A protein and the small-molecule ligand that binds it are described below.
Small molecule (SMILES): Nc1ncnc2c1ncn2[C@@H]1O[C@H](CO[P](=O)(O)O[P](=O)(O)NP(=O)(O)O)[C@@H](O)[C@H]1O

Binding-site contacts:
Ligand atom O5' contacts residue MG1 of chain 1.K at 3.6 Å.
Ligand atom PA contacts residue MG1 of chain 1.J at 3.7 Å.
Ligand atom O1B contacts residue SER28 of chain 1.A at 3.4 Å (h-bond).
Ligand atom O1G contacts residue SER28 of chain 1.A at 3.1 Å (h-bond).
Ligand atom O1G contacts residue SER38 of chain 1.A at 2.9 Å (h-bond).
Ligand atom O1G contacts residue HIS35 of chain 1.A at 3.3 Å (h-bond).
Ligand atom N3 contacts residue GLN85 of chain 1.A at 3.0 Å (h-bond).
Ligand atom C5' contacts residue ASP41 of chain 1.A at 3.3 Å.
Ligand atom O2G contacts residue ASP39 of chain 1.A at 3.3 Å (salt-bridge).
Ligand atom PB contacts residue SER28 of chain 1.A at 3.7 Å.
Ligand atom O2A contacts residue ASP41 of chain 1.A at 3.5 Å (salt-bridge).
Ligand atom O2B contacts residue GLY27 of chain 1.A at 3.6 Å.
Ligand atom O3' contacts residue GLY27 of chain 1.A at 3.4 Å.
Ligand atom N6 contacts residue LYS8 of chain 1.H at 3.1 Å (salt-bridge).
Ligand atom PG contacts residue MG1 of chain 1.J at 3.5 Å.
Ligand atom PB contacts residue MG1 of chain 1.J at 3.3 Å.
Ligand atom O2A contacts residue MG1 of chain 1.J at 2.5 Å.
Ligand atom C2 contacts residue GLN85 of chain 1.A at 3.3 Å.
Ligand atom O2' contacts residue GLN85 of chain 1.A at 3.0 Å.
Ligand atom O3A contacts residue MG1 of chain 1.J at 3.8 Å.
Ligand atom O2B contacts residue MG1 of chain 1.J at 2.1 Å.
Ligand atom N3B contacts residue MG1 of chain 1.J at 3.7 Å.
Ligand atom PA contacts residue MG1 of chain 1.K at 3.7 Å.
Ligand atom C4' contacts residue PHE26 of chain 1.A at 3.9 Å (hydrophobic).
Ligand atom O3G contacts residue HIS35 of chain 1.A at 3.5 Å (h-bond).
Ligand atom N7 contacts residue LYS8 of chain 1.H at 3.8 Å.
Ligand atom O2G contacts residue SER28 of chain 1.A at 3.7 Å.
Ligand atom N3 contacts residue ILE4 of chain 1.H at 3.9 Å.
Ligand atom O4' contacts residue PHE26 of chain 1.A at 3.7 Å.
Ligand atom PG contacts residue SER28 of chain 1.A at 3.8 Å.
Ligand atom O2B contacts residue SER28 of chain 1.A at 2.8 Å (h-bond).
Ligand atom C2 contacts residue ASN7 of chain 1.H at 3.3 Å.
Ligand atom O2A contacts residue MG1 of chain 1.K at 2.9 Å.
Ligand atom N1 contacts residue ASN7 of chain 1.H at 2.9 Å (h-bond).
Ligand atom O5' contacts residue ASP41 of chain 1.A at 3.8 Å.
Ligand atom C2' contacts residue ILE4 of chain 1.H at 3.8 Å (hydrophobic).
Ligand atom N6 contacts residue ASN7 of chain 1.H at 3.5 Å.
Ligand atom O2G contacts residue MG1 of chain 1.J at 2.2 Å.
Ligand atom O2A contacts residue ASP39 of chain 1.A at 2.9 Å (salt-bridge).
Ligand atom O2B contacts residue ASP41 of chain 1.A at 3.1 Å (salt-bridge).

Sequence of chain 1.D:
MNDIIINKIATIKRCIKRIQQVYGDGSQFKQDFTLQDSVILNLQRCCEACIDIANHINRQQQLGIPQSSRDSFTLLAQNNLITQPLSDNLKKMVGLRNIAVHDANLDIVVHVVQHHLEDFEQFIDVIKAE

Sequence of chain 1.H:
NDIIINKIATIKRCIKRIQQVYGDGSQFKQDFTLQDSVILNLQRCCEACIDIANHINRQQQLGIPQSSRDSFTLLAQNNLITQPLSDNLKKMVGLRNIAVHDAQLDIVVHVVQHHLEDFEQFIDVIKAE

Sequence of chain 1.A:
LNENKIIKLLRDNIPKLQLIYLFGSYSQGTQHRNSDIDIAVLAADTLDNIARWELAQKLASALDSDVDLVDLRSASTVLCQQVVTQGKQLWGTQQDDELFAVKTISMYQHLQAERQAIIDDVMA